The protein below binds the small molecule below.
Small molecule (SMILES): CC(C)C[C@H](NC(=O)OCC(C)(C)S(=O)c1ccccc1)C(=O)N[C@@H](C[C@@H]1CCNC1=O)[C@@H](O)S(=O)(=O)O

Binding-site contacts:
Ligand atom C14 contacts residue CYS149 of chain 1.A at 1.8 Å (hydrophobic).
Ligand atom O4 contacts residue UO91 of chain 1.C at 0.8 Å (h-bond).
Ligand atom C20 contacts residue UO91 of chain 1.C at 0.1 Å.
Ligand atom C22 contacts residue UO91 of chain 1.C at 0.1 Å.
Ligand atom S1 contacts residue UO91 of chain 1.C at 0.2 Å (h-bond).
Ligand atom C16 contacts residue UO91 of chain 1.C at 0.2 Å.
Ligand atom C4 contacts residue UO91 of chain 1.C at 0.2 Å.
Ligand atom O2 contacts residue UO91 of chain 1.C at 0.1 Å (h-bond).
Ligand atom C11 contacts residue UO91 of chain 1.C at 0.1 Å.
Ligand atom C1 contacts residue UO91 of chain 1.C at 0.4 Å.
Ligand atom C17 contacts residue UO91 of chain 1.C at 0.1 Å.
Ligand atom N1 contacts residue UO91 of chain 1.C at 0.2 Å (h-bond).
Ligand atom C13 contacts residue UO91 of chain 1.C at 0.0 Å.
Ligand atom C23 contacts residue UO91 of chain 1.C at 0.0 Å.
Ligand atom C18 contacts residue UO91 of chain 1.C at 0.2 Å.
Ligand atom O6 contacts residue UO91 of chain 1.C at 0.2 Å (h-bond).
Ligand atom C19 contacts residue UO91 of chain 1.C at 0.1 Å.
Ligand atom O3 contacts residue CYS149 of chain 1.A at 2.7 Å (h-bond).
Ligand atom O3 contacts residue UO91 of chain 1.C at 1.4 Å.
Ligand atom C8 contacts residue CYS149 of chain 1.A at 2.7 Å (hydrophobic).
Ligand atom N3 contacts residue UO91 of chain 1.C at 0.0 Å (h-bond).
Ligand atom O6 contacts residue GLN193 of chain 1.A at 2.2 Å (h-bond).
Ligand atom C2 contacts residue UO91 of chain 1.C at 0.2 Å.
Ligand atom C8 contacts residue UO91 of chain 1.C at 0.0 Å.
Ligand atom O2 contacts residue HIS167 of chain 1.A at 2.7 Å (h-bond).
Ligand atom O5 contacts residue UO91 of chain 1.C at 0.2 Å (h-bond).
Ligand atom C5 contacts residue UO91 of chain 1.C at 0.3 Å.
Ligand atom C6 contacts residue UO91 of chain 1.C at 0.2 Å.
Ligand atom N2 contacts residue UO91 of chain 1.C at 0.0 Å (h-bond).
Ligand atom C21 contacts residue UO91 of chain 1.C at 0.1 Å.
Ligand atom C24 contacts residue UO91 of chain 1.C at 0.1 Å.
Ligand atom C15 contacts residue UO91 of chain 1.C at 0.1 Å.
Ligand atom C3 contacts residue UO91 of chain 1.C at 0.2 Å.
Ligand atom C14 contacts residue UO91 of chain 1.C at 0.1 Å.
Ligand atom O1 contacts residue UO91 of chain 1.C at 0.7 Å (h-bond).
Ligand atom C12 contacts residue UO91 of chain 1.C at 0.0 Å.
Ligand atom N1 contacts residue GLN193 of chain 1.A at 3.0 Å (h-bond).
Ligand atom C7 contacts residue UO91 of chain 1.C at 0.4 Å.
Ligand atom C10 contacts residue UO91 of chain 1.C at 0.0 Å.
Ligand atom C9 contacts residue UO91 of chain 1.C at 0.0 Å.

Sequence of chain 1.A:
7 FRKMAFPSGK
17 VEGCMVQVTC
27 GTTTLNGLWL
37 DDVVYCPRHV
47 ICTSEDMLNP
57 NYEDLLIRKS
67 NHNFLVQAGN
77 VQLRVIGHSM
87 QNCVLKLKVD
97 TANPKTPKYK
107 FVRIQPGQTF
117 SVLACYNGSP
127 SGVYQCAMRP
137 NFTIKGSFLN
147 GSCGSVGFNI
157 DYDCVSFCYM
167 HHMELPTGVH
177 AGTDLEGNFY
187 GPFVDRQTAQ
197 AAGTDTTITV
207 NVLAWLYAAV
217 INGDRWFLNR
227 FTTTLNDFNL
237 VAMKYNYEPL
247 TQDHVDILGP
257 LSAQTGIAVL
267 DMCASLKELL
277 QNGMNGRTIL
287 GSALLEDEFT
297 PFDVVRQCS